Sequence of chain 1.B:
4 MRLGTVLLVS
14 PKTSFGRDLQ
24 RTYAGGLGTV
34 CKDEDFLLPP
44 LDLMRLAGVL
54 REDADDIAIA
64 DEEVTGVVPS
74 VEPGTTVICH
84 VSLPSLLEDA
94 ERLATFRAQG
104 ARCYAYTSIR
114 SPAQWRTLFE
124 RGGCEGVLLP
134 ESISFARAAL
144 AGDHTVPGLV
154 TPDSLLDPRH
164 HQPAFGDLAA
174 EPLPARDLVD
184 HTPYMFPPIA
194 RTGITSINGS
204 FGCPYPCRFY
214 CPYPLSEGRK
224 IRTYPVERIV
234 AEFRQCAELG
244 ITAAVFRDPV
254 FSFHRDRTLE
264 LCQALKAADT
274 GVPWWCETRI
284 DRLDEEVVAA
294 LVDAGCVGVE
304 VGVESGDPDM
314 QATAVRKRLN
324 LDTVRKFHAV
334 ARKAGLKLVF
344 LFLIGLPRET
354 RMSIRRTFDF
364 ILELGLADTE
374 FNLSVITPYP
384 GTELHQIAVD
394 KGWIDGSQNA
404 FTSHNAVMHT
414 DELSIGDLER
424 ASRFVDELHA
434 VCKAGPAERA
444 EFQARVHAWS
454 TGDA

The small molecule below binds the protein below.
Small molecule (SMILES): N[C@H]1[C@@H](O[C@H]2[C@H](O)[C@@H](O)[C@H](N)C[C@@H]2N)O[C@H](CO)[C@@H](O)[C@@H]1O

Binding-site contacts:
Ligand atom O5A contacts residue GLU303 of chain 1.B at 3.0 Å (salt-bridge).
Ligand atom O6A contacts residue PHE39 of chain 1.B at 3.5 Å.
Ligand atom N2 contacts residue GLU303 of chain 1.B at 2.7 Å (salt-bridge).
Ligand atom N3 contacts residue THR32 of chain 1.B at 2.9 Å (h-bond).
Ligand atom O3 contacts residue ARG250 of chain 1.B at 4.0 Å.
Ligand atom O6 contacts residue SER377 of chain 1.B at 2.6 Å (h-bond).
Ligand atom C3A contacts residue TYR26 of chain 1.B at 3.8 Å (hydrophobic).
Ligand atom C3 contacts residue GLU280 of chain 1.B at 4.0 Å.
Ligand atom C2A contacts residue GLU37 of chain 1.B at 3.5 Å.
Ligand atom O5A contacts residue LEU344 of chain 1.B at 3.7 Å.
Ligand atom O3 contacts residue TYR216 of chain 1.B at 2.7 Å (h-bond).
Ligand atom O1 contacts residue GLU303 of chain 1.B at 3.7 Å.
Ligand atom O4 contacts residue TYR26 of chain 1.B at 4.0 Å.
Ligand atom C1A contacts residue GLU37 of chain 1.B at 3.6 Å.
Ligand atom N1 contacts residue GLU37 of chain 1.B at 2.8 Å (salt-bridge).
Ligand atom C4 contacts residue 5AD1 of chain 1.J at 3.5 Å.
Ligand atom O4 contacts residue 5AD1 of chain 1.J at 3.8 Å.
Ligand atom C1 contacts residue GLU303 of chain 1.B at 3.4 Å.
Ligand atom C6 contacts residue 5AD1 of chain 1.J at 3.5 Å.
Ligand atom O4 contacts residue ALA27 of chain 1.B at 3.1 Å (h-bond).
Ligand atom C2 contacts residue GLU303 of chain 1.B at 3.5 Å.
Ligand atom O5A contacts residue ASN375 of chain 1.B at 3.4 Å.
Ligand atom N1 contacts residue CYS34 of chain 1.B at 3.9 Å.
Ligand atom N2 contacts residue GLU280 of chain 1.B at 3.1 Å (salt-bridge).
Ligand atom O3 contacts residue TYR26 of chain 1.B at 3.5 Å.
Ligand atom C3 contacts residue TYR26 of chain 1.B at 3.4 Å (hydrophobic).
Ligand atom O4 contacts residue TYR216 of chain 1.B at 3.8 Å.
Ligand atom O5 contacts residue ASN375 of chain 1.B at 3.6 Å (h-bond).
Ligand atom C6A contacts residue ASN375 of chain 1.B at 3.5 Å.
Ligand atom C5A contacts residue GLU303 of chain 1.B at 3.6 Å.
Ligand atom N2 contacts residue TYR26 of chain 1.B at 3.7 Å.
Ligand atom C2 contacts residue GLU280 of chain 1.B at 3.7 Å.
Ligand atom N1 contacts residue ASP38 of chain 1.B at 4.0 Å.
Ligand atom C5 contacts residue 5AD1 of chain 1.J at 4.0 Å.
Ligand atom O6 contacts residue ASN375 of chain 1.B at 3.5 Å (h-bond).
Ligand atom N3 contacts residue TYR26 of chain 1.B at 3.3 Å.
Ligand atom C1A contacts residue PHE39 of chain 1.B at 3.8 Å (hydrophobic).
Ligand atom C6 contacts residue SER377 of chain 1.B at 3.4 Å.
Ligand atom O3 contacts residue GLU280 of chain 1.B at 3.0 Å (salt-bridge).
Ligand atom C3 contacts residue TYR216 of chain 1.B at 3.8 Å (hydrophobic).